Sequence of chain 1.H:
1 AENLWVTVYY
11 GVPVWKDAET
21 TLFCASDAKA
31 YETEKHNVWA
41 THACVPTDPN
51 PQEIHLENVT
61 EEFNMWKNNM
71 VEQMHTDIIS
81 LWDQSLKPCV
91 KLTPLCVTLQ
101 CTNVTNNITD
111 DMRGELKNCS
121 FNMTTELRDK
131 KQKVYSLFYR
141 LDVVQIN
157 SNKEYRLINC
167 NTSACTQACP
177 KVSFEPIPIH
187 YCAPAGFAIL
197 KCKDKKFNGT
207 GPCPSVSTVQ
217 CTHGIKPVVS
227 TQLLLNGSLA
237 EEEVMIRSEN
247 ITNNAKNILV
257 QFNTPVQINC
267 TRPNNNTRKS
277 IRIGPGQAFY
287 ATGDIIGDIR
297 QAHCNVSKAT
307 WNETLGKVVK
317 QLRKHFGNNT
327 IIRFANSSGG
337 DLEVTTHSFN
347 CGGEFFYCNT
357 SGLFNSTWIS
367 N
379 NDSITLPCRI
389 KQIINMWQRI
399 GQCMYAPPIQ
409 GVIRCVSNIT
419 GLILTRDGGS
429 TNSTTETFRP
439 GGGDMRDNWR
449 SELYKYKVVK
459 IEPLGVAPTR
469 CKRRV

The protein below binds the small molecule below.
Small molecule (SMILES): CC(=O)N[C@H]1[C@H](O[C@H]2[C@H](O)[C@@H](NC(C)=O)CO[C@@H]2CO)O[C@H](CO)[C@@H](O[C@@H]2O[C@H](CO)[C@@H](O)[C@H](O)[C@@H]2O)[C@@H]1O

Binding-site contacts:
Ligand atom N2 contacts residue ASN361 of chain 1.H at 2.7 Å (h-bond).
Ligand atom C1 contacts residue ASN361 of chain 1.H at 1.4 Å.
Ligand atom C3 contacts residue ASN361 of chain 1.H at 3.7 Å.
Ligand atom C7 contacts residue GLY358 of chain 1.H at 4.3 Å.
Ligand atom C8 contacts residue SER357 of chain 1.H at 3.4 Å.
Ligand atom C5 contacts residue ASN361 of chain 1.H at 3.7 Å.
Ligand atom C7 contacts residue ASN361 of chain 1.H at 3.6 Å.
Ligand atom C7 contacts residue SER357 of chain 1.H at 4.1 Å.
Ligand atom C8 contacts residue GLY358 of chain 1.H at 3.7 Å.
Ligand atom N2 contacts residue SER357 of chain 1.H at 4.3 Å.
Ligand atom C2 contacts residue ASN361 of chain 1.H at 2.4 Å.
Ligand atom O5 contacts residue ASN361 of chain 1.H at 2.4 Å (h-bond).
Ligand atom O7 contacts residue GLY358 of chain 1.H at 4.4 Å.
Ligand atom C4 contacts residue ASN361 of chain 1.H at 4.2 Å.
Ligand atom O7 contacts residue ASN361 of chain 1.H at 4.1 Å.